This small molecule binds to this protein.
Small molecule (SMILES): CC[C@H](C)[C@H](NC(=O)[C@H](Cc1ccc(O)cc1)NC(=O)[C@@H]1CCCN1C(=O)[C@H](CCCN=C(N)N)NC(=O)[C@@H](N)CCCN=C(N)N)C(=O)N[C@@H](CC(C)C)C(=O)O

Binding-site contacts:
Ligand atom O contacts residue ARG296 of chain 1.A at 2.8 Å (salt-bridge).
Ligand atom NH1 contacts residue PHE299 of chain 1.A at 2.4 Å (h-bond).
Ligand atom N contacts residue TYR114 of chain 1.A at 3.4 Å (h-bond).
Ligand atom CG contacts residue TRP307 of chain 1.A at 3.3 Å (hydrophobic).
Ligand atom CD contacts residue TRP307 of chain 1.A at 3.3 Å (hydrophobic).
Ligand atom CG contacts residue TYR315 of chain 1.A at 3.5 Å (hydrophobic).
Ligand atom CB contacts residue TYR114 of chain 1.A at 3.6 Å (hydrophobic).
Ligand atom O contacts residue PHE299 of chain 1.A at 3.1 Å.
Ligand atom NH1 contacts residue ASP22 of chain 1.A at 2.8 Å (salt-bridge).
Ligand atom O contacts residue TYR315 of chain 1.A at 2.6 Å (h-bond).
Ligand atom CB contacts residue TYR315 of chain 1.A at 3.5 Å (hydrophobic).
Ligand atom CG1 contacts residue PHE96 of chain 1.A at 3.6 Å (hydrophobic).
Ligand atom OXT contacts residue TYR319 of chain 1.A at 3.0 Å (h-bond).
Ligand atom CA contacts residue TYR114 of chain 1.A at 3.6 Å (hydrophobic).
Ligand atom CE2 contacts residue LEU23 of chain 1.A at 3.5 Å (hydrophobic).
Ligand atom O contacts residue THR194 of chain 1.A at 2.7 Å (h-bond).
Ligand atom O contacts residue ARG295 of chain 1.A at 3.1 Å (salt-bridge).
Ligand atom O contacts residue TRP307 of chain 1.A at 3.4 Å.
Ligand atom O contacts residue PHE299 of chain 1.A at 3.3 Å.
Ligand atom NH1 contacts residue PHE312 of chain 1.A at 3.5 Å.
Ligand atom NE contacts residue ASP22 of chain 1.A at 2.8 Å (salt-bridge).
Ligand atom C contacts residue PHE312 of chain 1.A at 3.6 Å (hydrophobic).
Ligand atom CZ contacts residue ASP22 of chain 1.A at 3.2 Å.
Ligand atom CG2 contacts residue PHE96 of chain 1.A at 3.5 Å (hydrophobic).
Ligand atom OH contacts residue HIS100 of chain 1.A at 3.0 Å.
Ligand atom CZ contacts residue PHE299 of chain 1.A at 3.6 Å (hydrophobic).
Ligand atom C contacts residue THR194 of chain 1.A at 3.6 Å.
Ligand atom CE1 contacts residue HIS100 of chain 1.A at 3.6 Å.
Ligand atom CD1 contacts residue PHE299 of chain 1.A at 3.5 Å (hydrophobic).
Ligand atom CD2 contacts residue LEU23 of chain 1.A at 3.6 Å (hydrophobic).
Ligand atom OXT contacts residue TYR114 of chain 1.A at 2.7 Å (h-bond).
Ligand atom NH2 contacts residue TRP307 of chain 1.A at 3.1 Å (h-bond).
Ligand atom OH contacts residue LEU23 of chain 1.A at 2.8 Å (h-bond).
Ligand atom NH1 contacts residue ASP24 of chain 1.A at 2.6 Å (salt-bridge).
Ligand atom CG2 contacts residue TYR319 of chain 1.A at 3.6 Å (hydrophobic).
Ligand atom CD1 contacts residue HIS100 of chain 1.A at 3.6 Å.
Ligand atom O contacts residue PHE312 of chain 1.A at 3.5 Å.
Ligand atom C contacts residue TYR114 of chain 1.A at 3.3 Å (hydrophobic).
Ligand atom NH2 contacts residue ILE302 of chain 1.A at 3.0 Å (h-bond).
Ligand atom CZ contacts residue TRP307 of chain 1.A at 3.4 Å (hydrophobic).

Sequence of chain 1.A:
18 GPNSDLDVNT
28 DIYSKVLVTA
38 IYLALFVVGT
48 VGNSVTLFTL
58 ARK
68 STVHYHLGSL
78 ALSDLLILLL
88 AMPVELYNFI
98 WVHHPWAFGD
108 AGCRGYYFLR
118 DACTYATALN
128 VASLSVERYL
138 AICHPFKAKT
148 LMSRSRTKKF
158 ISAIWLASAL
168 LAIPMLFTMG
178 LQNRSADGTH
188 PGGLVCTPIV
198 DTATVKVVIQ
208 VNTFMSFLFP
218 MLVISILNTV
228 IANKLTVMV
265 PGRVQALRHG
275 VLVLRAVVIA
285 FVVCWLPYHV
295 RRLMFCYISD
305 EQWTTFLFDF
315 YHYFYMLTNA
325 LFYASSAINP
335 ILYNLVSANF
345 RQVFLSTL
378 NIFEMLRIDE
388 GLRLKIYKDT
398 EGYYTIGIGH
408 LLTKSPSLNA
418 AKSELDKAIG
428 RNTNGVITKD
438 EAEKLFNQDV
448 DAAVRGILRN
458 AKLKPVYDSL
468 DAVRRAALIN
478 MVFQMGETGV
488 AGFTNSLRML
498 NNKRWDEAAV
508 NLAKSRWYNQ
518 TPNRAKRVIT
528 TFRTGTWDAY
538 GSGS